Sequence of chain 8.A:
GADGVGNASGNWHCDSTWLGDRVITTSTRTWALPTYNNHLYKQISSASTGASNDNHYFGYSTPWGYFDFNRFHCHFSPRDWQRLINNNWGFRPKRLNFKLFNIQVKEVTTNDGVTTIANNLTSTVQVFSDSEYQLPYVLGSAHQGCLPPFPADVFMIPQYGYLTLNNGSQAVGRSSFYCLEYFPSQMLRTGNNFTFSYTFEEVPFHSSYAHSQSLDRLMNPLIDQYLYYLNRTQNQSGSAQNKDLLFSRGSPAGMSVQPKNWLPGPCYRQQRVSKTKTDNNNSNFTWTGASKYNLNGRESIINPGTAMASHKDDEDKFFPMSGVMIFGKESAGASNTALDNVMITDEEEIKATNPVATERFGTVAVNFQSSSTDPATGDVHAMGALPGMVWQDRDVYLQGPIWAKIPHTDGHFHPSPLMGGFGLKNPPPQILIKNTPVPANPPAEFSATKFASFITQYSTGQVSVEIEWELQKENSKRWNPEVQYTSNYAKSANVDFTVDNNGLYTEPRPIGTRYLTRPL

A protein and the small-molecule ligand that binds it are described below.
Small molecule (SMILES): CC(=O)N[C@H]1[C@H]([C@H](O)[C@H](O)CO)O[C@@](O)(C(=O)O)C[C@@H]1O

Binding-site contacts:
Ligand atom C4 contacts residue VAL257 of chain 8.A at 4.4 Å (hydrophobic).
Ligand atom C4 contacts residue ASN231 of chain 8.A at 3.5 Å.
Ligand atom O2 contacts residue ASN231 of chain 8.A at 4.2 Å.
Ligand atom O4 contacts residue ASN231 of chain 8.A at 4.2 Å.
Ligand atom C11 contacts residue ALA253 of chain 8.A at 3.6 Å (hydrophobic).
Ligand atom C2 contacts residue ASN231 of chain 8.A at 4.0 Å.
Ligand atom O1A contacts residue ARG232 of chain 8.A at 3.5 Å.
Ligand atom O1B contacts residue ASN231 of chain 8.A at 4.3 Å.
Ligand atom C10 contacts residue SER256 of chain 8.A at 4.2 Å.
Ligand atom C1 contacts residue ARG232 of chain 8.A at 3.6 Å.
Ligand atom O2 contacts residue ARG232 of chain 8.A at 4.5 Å.
Ligand atom C11 contacts residue GLY254 of chain 8.A at 3.6 Å.
Ligand atom O1B contacts residue ARG232 of chain 8.A at 2.5 Å (salt-bridge).
Ligand atom C3 contacts residue ASN231 of chain 8.A at 3.9 Å.
Ligand atom O1A contacts residue ASN231 of chain 8.A at 2.7 Å (h-bond).
Ligand atom C1 contacts residue ASN231 of chain 8.A at 3.6 Å.
Ligand atom C5 contacts residue ASN231 of chain 8.A at 4.5 Å.
Ligand atom O10 contacts residue SER256 of chain 8.A at 3.5 Å (h-bond).
Ligand atom O4 contacts residue VAL257 of chain 8.A at 3.1 Å.
Ligand atom C11 contacts residue SER256 of chain 8.A at 4.3 Å.